A protein and the small-molecule ligand that binds it are described below.
Small molecule (SMILES): CC[C@H](C)[C@H](N)C(=O)N[C@@H](CC(C)C)C(=O)N1CCC[C@H]1C(=O)N[C@@H](CCSC)C(=O)N[C@@H](Cc1ccc(O)cc1)C(=O)N[C@@H](CCCCN)C(=O)N[C@@H](CC(C)C)C(=O)N[C@@H](CO)C(=O)N1CCC[C@H]1C=O

Binding-site contacts:
Ligand atom CE1 contacts residue THR1121 of chain 5.QA at 3.9 Å.
Ligand atom CA contacts residue HIS1126 of chain 5.QA at 4.3 Å.
Ligand atom CD2 contacts residue HIS1126 of chain 5.QA at 3.4 Å.
Ligand atom CA contacts residue GLN1063 of chain 5.QA at 4.3 Å.
Ligand atom CE2 contacts residue GLN1063 of chain 5.QA at 3.3 Å.
Ligand atom C contacts residue GLN1063 of chain 5.QA at 3.9 Å.
Ligand atom CZ contacts residue GLN1063 of chain 5.QA at 4.1 Å.
Ligand atom CB contacts residue THR1121 of chain 5.QA at 3.3 Å.
Ligand atom SD contacts residue ASN1072 of chain 5.QA at 3.7 Å.
Ligand atom OH contacts residue GLN1063 of chain 5.QA at 3.7 Å.
Ligand atom OH contacts residue HIS1068 of chain 5.QA at 3.8 Å.
Ligand atom CG contacts residue ALA1120 of chain 5.QA at 4.4 Å (hydrophobic).
Ligand atom CE2 contacts residue ASN1072 of chain 5.QA at 4.4 Å.
Ligand atom CD2 contacts residue THR1121 of chain 5.QA at 4.0 Å.
Ligand atom C contacts residue VAL1202 of chain 5.QA at 4.2 Å (hydrophobic).
Ligand atom CD1 contacts residue PHE1125 of chain 5.QA at 3.6 Å (hydrophobic).
Ligand atom O contacts residue VAL1202 of chain 5.QA at 3.2 Å.
Ligand atom CD1 contacts residue ASN1072 of chain 5.QA at 4.0 Å.
Ligand atom CG2 contacts residue GLN1063 of chain 5.QA at 3.3 Å.
Ligand atom CD2 contacts residue LEU1129 of chain 5.QA at 4.2 Å (hydrophobic).
Ligand atom C contacts residue HIS1126 of chain 5.QA at 4.0 Å.
Ligand atom CD1 contacts residue GLN1063 of chain 5.QA at 3.8 Å.
Ligand atom OH contacts residue ASN1072 of chain 5.QA at 3.1 Å (h-bond).
Ligand atom CD1 contacts residue ALA1120 of chain 5.QA at 4.3 Å (hydrophobic).
Ligand atom CG contacts residue ASN1072 of chain 5.QA at 4.2 Å.
Ligand atom CD2 contacts residue PHE1125 of chain 5.QA at 4.2 Å (hydrophobic).
Ligand atom O contacts residue THR1121 of chain 5.QA at 4.0 Å.
Ligand atom CD1 contacts residue ASN1122 of chain 5.QA at 4.3 Å.
Ligand atom CG contacts residue HIS1126 of chain 5.QA at 4.3 Å.
Ligand atom CG contacts residue THR1121 of chain 5.QA at 3.3 Å.
Ligand atom CD2 contacts residue THR1121 of chain 5.QA at 4.3 Å.
Ligand atom O contacts residue GLN1063 of chain 5.QA at 2.9 Å (h-bond).
Ligand atom CE1 contacts residue ASN1072 of chain 5.QA at 3.3 Å.
Ligand atom CG contacts residue GLN1063 of chain 5.QA at 4.3 Å.
Ligand atom CD2 contacts residue GLN1063 of chain 5.QA at 3.6 Å.
Ligand atom O contacts residue HIS1126 of chain 5.QA at 3.3 Å (h-bond).
Ligand atom CB contacts residue GLN1063 of chain 5.QA at 4.5 Å.
Ligand atom CD1 contacts residue THR1121 of chain 5.QA at 3.0 Å.
Ligand atom CZ contacts residue ASN1072 of chain 5.QA at 3.5 Å.
Ligand atom CD2 contacts residue ALA1120 of chain 5.QA at 3.5 Å (hydrophobic).

Sequence of chain 5.QA:
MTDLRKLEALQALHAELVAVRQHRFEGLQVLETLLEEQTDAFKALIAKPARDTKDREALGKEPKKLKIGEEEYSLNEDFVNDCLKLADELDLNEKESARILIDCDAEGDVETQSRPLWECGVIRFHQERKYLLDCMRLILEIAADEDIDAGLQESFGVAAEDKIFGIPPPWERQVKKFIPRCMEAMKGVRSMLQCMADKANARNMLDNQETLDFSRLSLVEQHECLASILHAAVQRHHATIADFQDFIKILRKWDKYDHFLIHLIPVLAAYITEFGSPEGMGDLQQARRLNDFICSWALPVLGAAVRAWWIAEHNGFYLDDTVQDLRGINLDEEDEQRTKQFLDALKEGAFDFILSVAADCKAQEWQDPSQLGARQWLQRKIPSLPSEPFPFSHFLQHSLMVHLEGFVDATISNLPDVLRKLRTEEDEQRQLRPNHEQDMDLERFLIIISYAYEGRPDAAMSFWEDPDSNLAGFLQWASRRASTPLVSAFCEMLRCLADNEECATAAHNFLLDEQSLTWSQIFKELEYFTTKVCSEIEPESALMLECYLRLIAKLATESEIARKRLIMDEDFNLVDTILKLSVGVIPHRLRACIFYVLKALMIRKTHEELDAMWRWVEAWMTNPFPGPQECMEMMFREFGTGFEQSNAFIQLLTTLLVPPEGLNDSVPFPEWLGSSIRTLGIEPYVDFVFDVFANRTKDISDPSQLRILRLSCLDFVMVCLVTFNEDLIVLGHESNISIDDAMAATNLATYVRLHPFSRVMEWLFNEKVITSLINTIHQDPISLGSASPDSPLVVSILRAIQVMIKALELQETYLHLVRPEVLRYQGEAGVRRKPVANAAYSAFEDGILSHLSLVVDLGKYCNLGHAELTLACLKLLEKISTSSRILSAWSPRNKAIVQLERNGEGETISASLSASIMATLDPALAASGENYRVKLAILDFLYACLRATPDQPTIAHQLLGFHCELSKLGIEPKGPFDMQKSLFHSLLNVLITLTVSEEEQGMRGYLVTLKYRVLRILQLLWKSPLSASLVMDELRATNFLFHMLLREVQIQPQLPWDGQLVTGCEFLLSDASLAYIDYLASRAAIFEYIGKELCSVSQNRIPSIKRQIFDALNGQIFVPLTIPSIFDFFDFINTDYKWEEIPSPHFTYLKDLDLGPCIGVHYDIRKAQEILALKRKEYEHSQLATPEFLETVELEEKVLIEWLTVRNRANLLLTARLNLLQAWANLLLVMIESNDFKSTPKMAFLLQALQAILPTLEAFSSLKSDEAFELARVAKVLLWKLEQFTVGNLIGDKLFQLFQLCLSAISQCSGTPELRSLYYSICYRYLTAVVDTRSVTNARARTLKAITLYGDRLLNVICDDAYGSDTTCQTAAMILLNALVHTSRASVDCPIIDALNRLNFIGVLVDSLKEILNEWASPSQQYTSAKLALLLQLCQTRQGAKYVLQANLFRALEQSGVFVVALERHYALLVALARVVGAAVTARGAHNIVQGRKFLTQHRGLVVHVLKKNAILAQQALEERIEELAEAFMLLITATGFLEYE